Sequence of chain 1.D:
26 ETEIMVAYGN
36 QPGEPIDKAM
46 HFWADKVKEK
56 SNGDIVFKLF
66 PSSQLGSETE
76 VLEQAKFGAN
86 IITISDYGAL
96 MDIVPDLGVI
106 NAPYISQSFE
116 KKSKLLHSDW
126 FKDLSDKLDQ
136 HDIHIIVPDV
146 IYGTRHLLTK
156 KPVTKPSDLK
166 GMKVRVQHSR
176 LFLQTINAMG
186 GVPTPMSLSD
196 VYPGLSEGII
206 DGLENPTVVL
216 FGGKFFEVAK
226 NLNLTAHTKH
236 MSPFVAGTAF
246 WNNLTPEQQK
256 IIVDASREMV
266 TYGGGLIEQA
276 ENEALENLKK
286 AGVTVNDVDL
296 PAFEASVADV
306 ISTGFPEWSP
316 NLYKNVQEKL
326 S

The small molecule below binds the protein below.
Small molecule (SMILES): O=C(O)[C@@H](O)[C@H](O)[C@H](O)[C@@H](O)CO

Binding-site contacts:
Ligand atom OAF contacts residue TYR147 of chain 1.D at 3.6 Å (h-bond).
Ligand atom CAH contacts residue SER237 of chain 1.D at 3.3 Å.
Ligand atom CAI contacts residue GLN172 of chain 1.D at 4.0 Å.
Ligand atom OAB contacts residue SER90 of chain 1.D at 2.6 Å (h-bond).
Ligand atom OAG contacts residue GLN172 of chain 1.D at 2.6 Å (h-bond).
Ligand atom CAK contacts residue TYR147 of chain 1.D at 3.5 Å (hydrophobic).
Ligand atom CAI contacts residue LEU193 of chain 1.D at 3.9 Å (hydrophobic).
Ligand atom OAD contacts residue ASP91 of chain 1.D at 3.3 Å.
Ligand atom OAB contacts residue HIS235 of chain 1.D at 2.8 Å (h-bond).
Ligand atom OAE contacts residue TYR147 of chain 1.D at 2.6 Å (h-bond).
Ligand atom CAH contacts residue GLU73 of chain 1.D at 4.0 Å.
Ligand atom CAI contacts residue ARG170 of chain 1.D at 3.5 Å.
Ligand atom OAG contacts residue ASN210 of chain 1.D at 4.0 Å.
Ligand atom OAB contacts residue ASP91 of chain 1.D at 3.9 Å.
Ligand atom OAE contacts residue ASN210 of chain 1.D at 2.8 Å (h-bond).
Ligand atom OAG contacts residue ARG150 of chain 1.D at 2.9 Å (salt-bridge).
Ligand atom OAC contacts residue ARG170 of chain 1.D at 2.8 Å (salt-bridge).
Ligand atom OAC contacts residue LEU193 of chain 1.D at 3.7 Å.
Ligand atom CAM contacts residue GLU73 of chain 1.D at 4.0 Å.
Ligand atom OAF contacts residue GLU73 of chain 1.D at 2.7 Å (salt-bridge).
Ligand atom CAM contacts residue GLN172 of chain 1.D at 3.3 Å.
Ligand atom CAJ contacts residue GLU73 of chain 1.D at 3.8 Å.
Ligand atom OAA contacts residue LEU193 of chain 1.D at 3.8 Å.
Ligand atom CAH contacts residue SER90 of chain 1.D at 3.3 Å.
Ligand atom CAL contacts residue GLU73 of chain 1.D at 3.7 Å.
Ligand atom OAD contacts residue GLN172 of chain 1.D at 2.9 Å (h-bond).
Ligand atom OAC contacts residue GLN172 of chain 1.D at 3.8 Å.
Ligand atom OAA contacts residue ARG170 of chain 1.D at 2.8 Å (salt-bridge).
Ligand atom CAH contacts residue ILE89 of chain 1.D at 3.6 Å (hydrophobic).
Ligand atom OAD contacts residue SER90 of chain 1.D at 3.9 Å.
Ligand atom CAJ contacts residue HIS235 of chain 1.D at 3.6 Å.
Ligand atom OAA contacts residue ASN210 of chain 1.D at 2.8 Å (h-bond).
Ligand atom OAB contacts residue SER237 of chain 1.D at 2.7 Å (h-bond).
Ligand atom OAD contacts residue GLU73 of chain 1.D at 2.7 Å (salt-bridge).
Ligand atom CAH contacts residue HIS235 of chain 1.D at 3.6 Å.
Ligand atom OAA contacts residue ARG150 of chain 1.D at 3.5 Å (salt-bridge).
Ligand atom CAL contacts residue TYR147 of chain 1.D at 3.5 Å (hydrophobic).
Ligand atom CAI contacts residue ASN210 of chain 1.D at 3.9 Å.
Ligand atom CAJ contacts residue GLN172 of chain 1.D at 4.0 Å.
Ligand atom CAK contacts residue ASN210 of chain 1.D at 4.0 Å.